Sequence of chain 1.B:
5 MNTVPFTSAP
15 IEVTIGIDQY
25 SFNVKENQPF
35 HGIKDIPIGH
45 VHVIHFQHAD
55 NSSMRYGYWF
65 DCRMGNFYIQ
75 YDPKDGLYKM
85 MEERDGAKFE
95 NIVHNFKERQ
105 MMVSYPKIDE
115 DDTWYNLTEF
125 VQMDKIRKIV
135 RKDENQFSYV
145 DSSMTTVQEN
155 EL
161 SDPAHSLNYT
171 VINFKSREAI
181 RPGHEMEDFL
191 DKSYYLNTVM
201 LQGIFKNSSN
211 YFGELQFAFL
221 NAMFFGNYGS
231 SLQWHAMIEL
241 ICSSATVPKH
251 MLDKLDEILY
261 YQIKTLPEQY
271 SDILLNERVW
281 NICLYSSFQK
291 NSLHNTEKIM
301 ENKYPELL

Binding-site contacts:
Ligand atom C5 contacts residue VAL125 of chain 1.B at 4.3 Å (hydrophobic).
Ligand atom O contacts residue LYS129 of chain 1.B at 3.5 Å.
Ligand atom C6 contacts residue GLN126 of chain 1.B at 4.0 Å.
Ligand atom C4 contacts residue GLU214 of chain 1.B at 4.0 Å.
Ligand atom C5 contacts residue PHE217 of chain 1.B at 4.0 Å (hydrophobic).
Ligand atom C3 contacts residue LYS129 of chain 1.B at 4.2 Å.
Ligand atom C5 contacts residue GLN126 of chain 1.B at 4.1 Å.
Ligand atom C5 contacts residue ILE130 of chain 1.B at 3.9 Å (hydrophobic).
Ligand atom N1 contacts residue GLU214 of chain 1.B at 3.4 Å.
Ligand atom C5 contacts residue GLY213 of chain 1.B at 3.8 Å.
Ligand atom C7 contacts residue ASN210 of chain 1.B at 3.6 Å.
Ligand atom O contacts residue LYS132 of chain 1.B at 3.7 Å.
Ligand atom C2 contacts residue GLY213 of chain 1.B at 4.1 Å.
Ligand atom C6 contacts residue PHE124 of chain 1.B at 3.6 Å (hydrophobic).
Ligand atom N contacts residue LYS129 of chain 1.B at 4.0 Å.
Ligand atom C contacts residue THR170 of chain 1.B at 4.2 Å.
Ligand atom C6 contacts residue LYS129 of chain 1.B at 3.8 Å.
Ligand atom C7 contacts residue GLU214 of chain 1.B at 3.3 Å.
Ligand atom C4 contacts residue LYS129 of chain 1.B at 4.1 Å.
Ligand atom C4 contacts residue PHE217 of chain 1.B at 3.5 Å (hydrophobic).
Ligand atom C2 contacts residue ASN210 of chain 1.B at 4.1 Å.
Ligand atom C3 contacts residue GLU214 of chain 1.B at 3.6 Å.
Ligand atom C2 contacts residue GLU214 of chain 1.B at 3.5 Å.
Ligand atom C3 contacts residue ILE133 of chain 1.B at 3.9 Å (hydrophobic).
Ligand atom C6 contacts residue VAL125 of chain 1.B at 4.1 Å (hydrophobic).
Ligand atom C1 contacts residue LYS129 of chain 1.B at 4.2 Å.
Ligand atom C5 contacts residue LYS129 of chain 1.B at 4.0 Å.
Ligand atom N contacts residue GLU214 of chain 1.B at 4.2 Å.
Ligand atom C5 contacts residue GLU214 of chain 1.B at 4.1 Å.
Ligand atom C4 contacts residue ILE130 of chain 1.B at 3.9 Å (hydrophobic).
Ligand atom C7 contacts residue LYS129 of chain 1.B at 3.8 Å.
Ligand atom C2 contacts residue LYS129 of chain 1.B at 4.0 Å.
Ligand atom C3 contacts residue PHE217 of chain 1.B at 4.2 Å (hydrophobic).
Ligand atom C6 contacts residue GLY213 of chain 1.B at 3.3 Å.
Ligand atom C7 contacts residue GLY213 of chain 1.B at 3.5 Å.
Ligand atom C6 contacts residue GLU214 of chain 1.B at 3.6 Å.
Ligand atom N1 contacts residue ASN210 of chain 1.B at 3.7 Å.
Ligand atom C7 contacts residue PHE124 of chain 1.B at 4.2 Å (hydrophobic).
Ligand atom C contacts residue GLU214 of chain 1.B at 3.5 Å.
Ligand atom C contacts residue ILE133 of chain 1.B at 3.4 Å (hydrophobic).

The small molecule below binds the protein below.
Small molecule (SMILES): CC(=O)NNc1ccccc1